Sequence of chain 1.C:
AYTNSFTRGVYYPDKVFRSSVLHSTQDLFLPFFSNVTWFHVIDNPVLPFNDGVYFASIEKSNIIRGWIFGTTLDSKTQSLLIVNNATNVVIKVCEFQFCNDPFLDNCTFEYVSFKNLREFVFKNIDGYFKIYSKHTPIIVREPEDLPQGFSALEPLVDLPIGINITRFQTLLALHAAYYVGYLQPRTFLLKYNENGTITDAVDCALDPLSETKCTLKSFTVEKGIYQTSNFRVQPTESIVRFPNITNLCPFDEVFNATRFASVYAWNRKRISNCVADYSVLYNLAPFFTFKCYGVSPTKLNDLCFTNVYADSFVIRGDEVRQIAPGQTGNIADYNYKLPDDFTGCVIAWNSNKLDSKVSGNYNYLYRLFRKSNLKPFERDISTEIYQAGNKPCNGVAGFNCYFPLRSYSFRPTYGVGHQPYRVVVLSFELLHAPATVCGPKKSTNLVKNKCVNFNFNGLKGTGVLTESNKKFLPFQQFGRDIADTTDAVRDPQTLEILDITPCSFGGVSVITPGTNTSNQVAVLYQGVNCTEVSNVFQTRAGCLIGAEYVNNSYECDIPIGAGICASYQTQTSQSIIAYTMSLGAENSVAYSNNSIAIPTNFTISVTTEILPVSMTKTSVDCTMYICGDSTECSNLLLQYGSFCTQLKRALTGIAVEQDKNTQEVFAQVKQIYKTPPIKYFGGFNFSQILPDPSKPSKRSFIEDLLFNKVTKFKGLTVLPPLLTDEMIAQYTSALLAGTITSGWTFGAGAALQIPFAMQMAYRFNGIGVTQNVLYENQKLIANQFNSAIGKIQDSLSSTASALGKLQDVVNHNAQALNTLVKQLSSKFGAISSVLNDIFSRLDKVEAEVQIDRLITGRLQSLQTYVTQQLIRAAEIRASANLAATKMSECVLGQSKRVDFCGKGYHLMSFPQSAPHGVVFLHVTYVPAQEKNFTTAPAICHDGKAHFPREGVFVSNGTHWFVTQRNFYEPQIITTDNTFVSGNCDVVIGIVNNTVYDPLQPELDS

A small-molecule ligand and the protein it binds are described below.
Small molecule (SMILES): CC(=O)N[C@@H]1[C@@H](O)[C@H](O)[C@@H](CO)O[C@H]1O

Sequence of chain 1.B:
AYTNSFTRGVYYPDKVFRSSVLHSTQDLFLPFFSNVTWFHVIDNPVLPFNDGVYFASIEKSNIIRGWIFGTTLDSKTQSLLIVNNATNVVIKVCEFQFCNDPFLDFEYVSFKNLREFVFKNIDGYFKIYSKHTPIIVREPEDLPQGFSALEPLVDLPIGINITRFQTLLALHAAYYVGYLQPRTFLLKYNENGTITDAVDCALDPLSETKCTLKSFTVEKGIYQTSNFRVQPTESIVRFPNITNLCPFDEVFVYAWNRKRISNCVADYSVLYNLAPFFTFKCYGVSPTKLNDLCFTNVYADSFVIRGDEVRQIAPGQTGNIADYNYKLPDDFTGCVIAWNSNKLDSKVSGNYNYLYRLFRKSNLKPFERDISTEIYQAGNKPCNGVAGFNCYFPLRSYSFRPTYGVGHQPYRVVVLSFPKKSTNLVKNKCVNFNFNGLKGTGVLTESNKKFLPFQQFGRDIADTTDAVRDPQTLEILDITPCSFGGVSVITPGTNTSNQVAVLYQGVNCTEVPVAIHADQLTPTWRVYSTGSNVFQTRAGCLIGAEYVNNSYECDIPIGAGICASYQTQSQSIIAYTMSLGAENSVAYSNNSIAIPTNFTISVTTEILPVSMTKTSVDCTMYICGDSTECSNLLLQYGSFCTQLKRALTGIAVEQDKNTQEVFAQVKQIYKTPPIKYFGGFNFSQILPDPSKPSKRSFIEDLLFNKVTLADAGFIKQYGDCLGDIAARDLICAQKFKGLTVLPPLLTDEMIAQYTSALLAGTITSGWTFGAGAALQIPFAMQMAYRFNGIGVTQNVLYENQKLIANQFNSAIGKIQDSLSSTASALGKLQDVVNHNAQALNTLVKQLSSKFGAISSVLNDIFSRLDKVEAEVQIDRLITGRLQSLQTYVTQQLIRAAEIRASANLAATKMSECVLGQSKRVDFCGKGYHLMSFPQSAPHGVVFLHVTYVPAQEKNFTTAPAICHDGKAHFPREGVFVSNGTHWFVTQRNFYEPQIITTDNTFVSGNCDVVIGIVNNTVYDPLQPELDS

Binding-site contacts:
Ligand atom C3 contacts residue ASN706 of chain 1.B at 3.8 Å.
Ligand atom C5 contacts residue ASN706 of chain 1.B at 3.7 Å.
Ligand atom C7 contacts residue TYR793 of chain 1.C at 3.5 Å (hydrophobic).
Ligand atom N2 contacts residue TYR793 of chain 1.C at 4.1 Å.
Ligand atom O5 contacts residue ASN706 of chain 1.B at 2.4 Å (h-bond).
Ligand atom O6 contacts residue ASN706 of chain 1.B at 4.1 Å.
Ligand atom C2 contacts residue TYR793 of chain 1.C at 4.3 Å (hydrophobic).
Ligand atom C1 contacts residue ASN706 of chain 1.B at 1.4 Å.
Ligand atom C2 contacts residue ASN706 of chain 1.B at 2.5 Å.
Ligand atom C4 contacts residue ASN706 of chain 1.B at 4.2 Å.
Ligand atom O7 contacts residue TYR793 of chain 1.C at 3.2 Å.
Ligand atom C7 contacts residue ASN706 of chain 1.B at 4.0 Å.
Ligand atom C8 contacts residue TYR793 of chain 1.C at 3.9 Å (hydrophobic).
Ligand atom O6 contacts residue SER705 of chain 1.B at 4.0 Å.
Ligand atom C6 contacts residue ILE791 of chain 1.C at 4.2 Å (hydrophobic).
Ligand atom N2 contacts residue ASN706 of chain 1.B at 2.9 Å (h-bond).